The protein below binds the small molecule below.
Small molecule (SMILES): CC(=O)N[C@@H]1[C@@H](O)[C@H](O)[C@@H](CO)O[C@H]1O

Binding-site contacts:
Ligand atom N2 contacts residue ASP127 of chain 1.G at 4.2 Å.
Ligand atom O7 contacts residue ASP127 of chain 1.G at 2.9 Å.
Ligand atom C1 contacts residue ASN138 of chain 1.G at 1.4 Å.
Ligand atom C4 contacts residue ASN138 of chain 1.G at 4.2 Å.
Ligand atom O7 contacts residue LYS128 of chain 1.G at 3.6 Å.
Ligand atom C1 contacts residue LYS137 of chain 1.G at 4.2 Å.
Ligand atom C8 contacts residue LYS128 of chain 1.G at 3.7 Å.
Ligand atom C7 contacts residue ASP127 of chain 1.G at 3.4 Å.
Ligand atom C5 contacts residue ASN138 of chain 1.G at 3.6 Å.
Ligand atom O7 contacts residue ASN138 of chain 1.G at 3.1 Å.
Ligand atom O7 contacts residue ASN126 of chain 1.G at 3.6 Å (h-bond).
Ligand atom C7 contacts residue ASN138 of chain 1.G at 3.4 Å.
Ligand atom C7 contacts residue LYS128 of chain 1.G at 4.0 Å.
Ligand atom C3 contacts residue ASN138 of chain 1.G at 3.8 Å.
Ligand atom O5 contacts residue ASN138 of chain 1.G at 2.3 Å (h-bond).
Ligand atom C8 contacts residue ASP127 of chain 1.G at 3.4 Å.
Ligand atom N2 contacts residue ASN138 of chain 1.G at 3.1 Å (h-bond).
Ligand atom C2 contacts residue ASN138 of chain 1.G at 2.5 Å.

Sequence of chain 1.G:
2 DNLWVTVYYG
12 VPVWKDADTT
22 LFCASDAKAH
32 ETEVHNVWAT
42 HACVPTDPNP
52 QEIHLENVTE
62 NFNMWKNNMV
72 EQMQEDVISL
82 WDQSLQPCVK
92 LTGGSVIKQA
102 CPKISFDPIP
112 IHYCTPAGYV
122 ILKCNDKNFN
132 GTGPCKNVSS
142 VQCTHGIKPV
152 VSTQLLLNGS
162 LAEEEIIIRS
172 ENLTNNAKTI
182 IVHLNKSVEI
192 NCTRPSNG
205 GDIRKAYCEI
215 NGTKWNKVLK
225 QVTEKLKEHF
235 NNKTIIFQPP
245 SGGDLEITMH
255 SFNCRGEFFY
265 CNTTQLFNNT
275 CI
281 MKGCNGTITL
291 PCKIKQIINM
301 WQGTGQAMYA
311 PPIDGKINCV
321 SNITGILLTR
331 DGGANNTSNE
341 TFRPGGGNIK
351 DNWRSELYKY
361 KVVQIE